Sequence of chain 1.A:
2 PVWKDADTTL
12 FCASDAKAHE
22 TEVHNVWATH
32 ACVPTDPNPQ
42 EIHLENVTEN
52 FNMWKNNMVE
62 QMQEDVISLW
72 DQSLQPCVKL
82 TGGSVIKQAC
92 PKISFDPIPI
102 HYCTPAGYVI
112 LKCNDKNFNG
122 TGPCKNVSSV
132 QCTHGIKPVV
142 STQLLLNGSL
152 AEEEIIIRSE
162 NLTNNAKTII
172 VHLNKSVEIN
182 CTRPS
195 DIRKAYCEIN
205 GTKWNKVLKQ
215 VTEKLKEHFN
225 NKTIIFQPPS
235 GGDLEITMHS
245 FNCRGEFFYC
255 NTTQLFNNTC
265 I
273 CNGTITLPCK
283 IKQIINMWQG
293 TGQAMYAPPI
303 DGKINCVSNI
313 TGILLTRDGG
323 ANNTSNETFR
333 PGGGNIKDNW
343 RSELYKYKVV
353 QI

This small molecule binds to this protein.
Small molecule (SMILES): CC(=O)N[C@@H]1[C@@H](O)[C@H](O)[C@@H](CO)O[C@H]1O

Binding-site contacts:
Ligand atom O5 contacts residue ASN204 of chain 1.A at 2.2 Å (h-bond).
Ligand atom O3 contacts residue ASN204 of chain 1.A at 3.5 Å (h-bond).
Ligand atom O6 contacts residue THR206 of chain 1.A at 3.1 Å.
Ligand atom C5 contacts residue ASN204 of chain 1.A at 3.5 Å.
Ligand atom O3 contacts residue LYS207 of chain 1.A at 4.3 Å.
Ligand atom C1 contacts residue LYS207 of chain 1.A at 4.0 Å.
Ligand atom C6 contacts residue LYS207 of chain 1.A at 4.0 Å.
Ligand atom O6 contacts residue LYS207 of chain 1.A at 4.0 Å.
Ligand atom C1 contacts residue ASN204 of chain 1.A at 1.4 Å.
Ligand atom C3 contacts residue ASN204 of chain 1.A at 3.5 Å.
Ligand atom N2 contacts residue ASN204 of chain 1.A at 3.5 Å (h-bond).
Ligand atom C7 contacts residue ASN204 of chain 1.A at 3.8 Å.
Ligand atom O5 contacts residue THR206 of chain 1.A at 4.2 Å.
Ligand atom C5 contacts residue LYS207 of chain 1.A at 4.3 Å.
Ligand atom O7 contacts residue ASN204 of chain 1.A at 3.6 Å.
Ligand atom C1 contacts residue THR206 of chain 1.A at 4.0 Å.
Ligand atom C2 contacts residue ASN204 of chain 1.A at 2.5 Å.
Ligand atom C4 contacts residue ASN204 of chain 1.A at 4.2 Å.
Ligand atom C5 contacts residue THR206 of chain 1.A at 4.1 Å.
Ligand atom C6 contacts residue THR206 of chain 1.A at 4.2 Å.
Ligand atom O5 contacts residue LYS207 of chain 1.A at 3.3 Å.